A protein and the small-molecule ligand that binds it are described below.
Small molecule (SMILES): CC(=O)N[C@H]1CO[C@H](CO)[C@@H](O[C@@H]2O[C@H](CO)[C@H](O)[C@H](O)[C@H]2O)[C@@H]1O

Binding-site contacts:
Ligand atom C4 contacts residue ASP88 of chain 1.A at 3.4 Å.
Ligand atom C3 contacts residue ASN130 of chain 1.A at 3.9 Å.
Ligand atom O4 contacts residue GLY213 of chain 1.A at 3.6 Å.
Ligand atom C3 contacts residue PHE128 of chain 1.A at 3.8 Å (hydrophobic).
Ligand atom O6 contacts residue PHE128 of chain 1.A at 4.5 Å.
Ligand atom O5 contacts residue ASP215 of chain 1.A at 3.2 Å (salt-bridge).
Ligand atom O3 contacts residue GLY106 of chain 1.A at 3.0 Å (h-bond).
Ligand atom O6 contacts residue ASP215 of chain 1.A at 3.0 Å (salt-bridge).
Ligand atom C3 contacts residue ASP88 of chain 1.A at 3.9 Å.
Ligand atom O4 contacts residue ALA105 of chain 1.A at 3.6 Å.
Ligand atom O3 contacts residue ASP215 of chain 1.A at 2.9 Å (salt-bridge).
Ligand atom C6 contacts residue ASP215 of chain 1.A at 3.1 Å.
Ligand atom O4 contacts residue ASP215 of chain 1.A at 3.9 Å.
Ligand atom O5 contacts residue LEU214 of chain 1.A at 3.6 Å.
Ligand atom C6 contacts residue LEU214 of chain 1.A at 4.0 Å (hydrophobic).
Ligand atom O4 contacts residue ASP88 of chain 1.A at 2.6 Å (salt-bridge).
Ligand atom O3 contacts residue ASP88 of chain 1.A at 3.0 Å (salt-bridge).
Ligand atom C3 contacts residue ASP215 of chain 1.A at 4.0 Å.
Ligand atom C7 contacts residue ASP215 of chain 1.A at 4.5 Å.
Ligand atom O4 contacts residue LEU214 of chain 1.A at 2.9 Å (h-bond).
Ligand atom C5 contacts residue ASP215 of chain 1.A at 3.9 Å.
Ligand atom C8 contacts residue ASP215 of chain 1.A at 3.9 Å.
Ligand atom O4 contacts residue LEU214 of chain 1.A at 3.5 Å.
Ligand atom C4 contacts residue LEU214 of chain 1.A at 4.2 Å (hydrophobic).
Ligand atom C5 contacts residue LEU214 of chain 1.A at 4.4 Å (hydrophobic).
Ligand atom O6 contacts residue ILE216 of chain 1.A at 3.2 Å.
Ligand atom C6 contacts residue PHE128 of chain 1.A at 4.4 Å (hydrophobic).
Ligand atom C6 contacts residue ILE216 of chain 1.A at 3.4 Å (hydrophobic).
Ligand atom C1 contacts residue LEU214 of chain 1.A at 4.2 Å (hydrophobic).
Ligand atom C1 contacts residue ASP215 of chain 1.A at 4.4 Å.
Ligand atom O3 contacts residue ASN130 of chain 1.A at 3.5 Å (h-bond).
Ligand atom O3 contacts residue LEU214 of chain 1.A at 4.5 Å.
Ligand atom O3 contacts residue PHE128 of chain 1.A at 4.1 Å.
Ligand atom C5 contacts residue PHE128 of chain 1.A at 3.9 Å (hydrophobic).
Ligand atom C2 contacts residue LEU214 of chain 1.A at 4.2 Å (hydrophobic).
Ligand atom O7 contacts residue ASP215 of chain 1.A at 4.2 Å.
Ligand atom O3 contacts residue ALA105 of chain 1.A at 3.8 Å.
Ligand atom C3 contacts residue GLY106 of chain 1.A at 4.4 Å.
Ligand atom C4 contacts residue ALA87 of chain 1.A at 4.5 Å (hydrophobic).
Ligand atom C4 contacts residue PHE128 of chain 1.A at 4.0 Å (hydrophobic).

Sequence of chain 1.A:
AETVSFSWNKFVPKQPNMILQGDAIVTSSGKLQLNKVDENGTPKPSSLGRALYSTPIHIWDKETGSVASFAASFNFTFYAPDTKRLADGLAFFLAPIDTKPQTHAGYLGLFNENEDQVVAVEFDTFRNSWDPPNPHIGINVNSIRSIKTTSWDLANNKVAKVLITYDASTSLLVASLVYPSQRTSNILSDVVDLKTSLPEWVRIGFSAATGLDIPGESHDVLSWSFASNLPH